Sequence of chain 1.F:
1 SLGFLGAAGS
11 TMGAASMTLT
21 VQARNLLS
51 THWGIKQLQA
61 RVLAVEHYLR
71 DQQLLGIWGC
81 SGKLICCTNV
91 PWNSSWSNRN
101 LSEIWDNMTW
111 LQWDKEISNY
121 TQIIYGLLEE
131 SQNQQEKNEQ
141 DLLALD

Binding-site contacts:
Ligand atom C5 contacts residue ASN119 of chain 1.F at 3.7 Å.
Ligand atom O7 contacts residue ASN119 of chain 1.F at 3.4 Å (h-bond).
Ligand atom C2 contacts residue ASN119 of chain 1.F at 2.5 Å.
Ligand atom N2 contacts residue ASN119 of chain 1.F at 2.9 Å (h-bond).
Ligand atom C3 contacts residue ASN119 of chain 1.F at 3.8 Å.
Ligand atom C4 contacts residue ASN119 of chain 1.F at 4.2 Å.
Ligand atom O5 contacts residue ASN119 of chain 1.F at 2.4 Å (h-bond).
Ligand atom C7 contacts residue ASN119 of chain 1.F at 3.2 Å.
Ligand atom C1 contacts residue ASN119 of chain 1.F at 1.4 Å.
Ligand atom O7 contacts residue TYR120 of chain 1.F at 4.0 Å.
Ligand atom C8 contacts residue ASN119 of chain 1.F at 3.3 Å.

A small-molecule ligand and the protein it binds are described below.
Small molecule (SMILES): CC(=O)N[C@@H]1[C@@H](O)[C@H](O)[C@@H](CO)O[C@H]1O